This small molecule binds to this protein.
Small molecule (SMILES): Nc1ncnc2c1ncn2[C@@H]1O[C@H](COP(=O)(O)OP(=O)(O)OP(O)(O)=S)[C@@H](O)[C@H]1O

Binding-site contacts:
Ligand atom N1 contacts residue SER11 of chain 5.A at 3.7 Å.
Ligand atom O2' contacts residue ARG200 of chain 5.A at 2.5 Å (salt-bridge).
Ligand atom O3A contacts residue GLY43 of chain 5.A at 3.2 Å.
Ligand atom N3 contacts residue ARG200 of chain 5.A at 3.6 Å (salt-bridge).
Ligand atom N9 contacts residue VAL228 of chain 5.A at 3.5 Å.
Ligand atom C1' contacts residue ARG200 of chain 5.A at 3.6 Å.
Ligand atom O3A contacts residue ARG229 of chain 5.A at 2.9 Å (salt-bridge).
Ligand atom N6 contacts residue LEU12 of chain 5.A at 3.2 Å.
Ligand atom S1G contacts residue LYS46 of chain 5.A at 3.6 Å.
Ligand atom O1A contacts residue GLU47 of chain 5.A at 3.6 Å.
Ligand atom O2G contacts residue SER42 of chain 5.A at 3.4 Å.
Ligand atom N1 contacts residue LEU193 of chain 5.A at 3.6 Å.
Ligand atom O3B contacts residue GLY43 of chain 5.A at 2.9 Å (h-bond).
Ligand atom C6 contacts residue VAL13 of chain 5.A at 3.7 Å (hydrophobic).
Ligand atom O4' contacts residue VAL228 of chain 5.A at 3.2 Å.
Ligand atom C8 contacts residue VAL228 of chain 5.A at 3.4 Å (hydrophobic).
Ligand atom N1 contacts residue VAL13 of chain 5.A at 3.0 Å (h-bond).
Ligand atom PB contacts residue GLY43 of chain 5.A at 3.6 Å.
Ligand atom O3B contacts residue ARG229 of chain 5.A at 2.9 Å (salt-bridge).
Ligand atom PB contacts residue ARG229 of chain 5.A at 3.5 Å.
Ligand atom PG contacts residue LYS46 of chain 5.A at 3.5 Å.
Ligand atom O1A contacts residue LYS46 of chain 5.A at 3.3 Å (salt-bridge).
Ligand atom C2' contacts residue VAL48 of chain 5.A at 3.5 Å (hydrophobic).
Ligand atom S1G contacts residue ASP111 of chain 5.A at 3.1 Å (salt-bridge).
Ligand atom N6 contacts residue VAL13 of chain 5.A at 3.2 Å (h-bond).
Ligand atom O2B contacts residue LYS46 of chain 5.A at 3.5 Å (salt-bridge).
Ligand atom O1B contacts residue LYS46 of chain 5.A at 3.0 Å (salt-bridge).
Ligand atom O1B contacts residue THR44 of chain 5.A at 3.0 Å (h-bond).
Ligand atom O2G contacts residue LYS46 of chain 5.A at 3.2 Å (salt-bridge).
Ligand atom O2B contacts residue GLU47 of chain 5.A at 2.9 Å (salt-bridge).
Ligand atom O3B contacts residue LYS46 of chain 5.A at 3.5 Å (salt-bridge).
Ligand atom O1B contacts residue GLY45 of chain 5.A at 3.0 Å (h-bond).
Ligand atom O1A contacts residue VAL48 of chain 5.A at 3.2 Å.
Ligand atom O3G contacts residue ARG229 of chain 5.A at 3.5 Å (salt-bridge).
Ligand atom O2A contacts residue GLU47 of chain 5.A at 3.4 Å.
Ligand atom C2' contacts residue ARG200 of chain 5.A at 3.6 Å.
Ligand atom C6 contacts residue LEU193 of chain 5.A at 3.5 Å (hydrophobic).
Ligand atom O1B contacts residue GLY43 of chain 5.A at 3.4 Å (h-bond).
Ligand atom O1A contacts residue GLY45 of chain 5.A at 2.9 Å.
Ligand atom C6 contacts residue LEU12 of chain 5.A at 3.4 Å (hydrophobic).

Sequence of chain 5.A:
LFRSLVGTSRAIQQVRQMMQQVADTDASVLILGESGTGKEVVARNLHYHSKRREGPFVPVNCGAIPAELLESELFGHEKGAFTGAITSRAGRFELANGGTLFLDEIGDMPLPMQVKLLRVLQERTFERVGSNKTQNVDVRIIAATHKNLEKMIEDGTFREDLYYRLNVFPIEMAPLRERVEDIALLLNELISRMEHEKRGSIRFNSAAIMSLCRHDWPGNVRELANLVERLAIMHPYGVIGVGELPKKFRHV